Sequence of chain 1.D:
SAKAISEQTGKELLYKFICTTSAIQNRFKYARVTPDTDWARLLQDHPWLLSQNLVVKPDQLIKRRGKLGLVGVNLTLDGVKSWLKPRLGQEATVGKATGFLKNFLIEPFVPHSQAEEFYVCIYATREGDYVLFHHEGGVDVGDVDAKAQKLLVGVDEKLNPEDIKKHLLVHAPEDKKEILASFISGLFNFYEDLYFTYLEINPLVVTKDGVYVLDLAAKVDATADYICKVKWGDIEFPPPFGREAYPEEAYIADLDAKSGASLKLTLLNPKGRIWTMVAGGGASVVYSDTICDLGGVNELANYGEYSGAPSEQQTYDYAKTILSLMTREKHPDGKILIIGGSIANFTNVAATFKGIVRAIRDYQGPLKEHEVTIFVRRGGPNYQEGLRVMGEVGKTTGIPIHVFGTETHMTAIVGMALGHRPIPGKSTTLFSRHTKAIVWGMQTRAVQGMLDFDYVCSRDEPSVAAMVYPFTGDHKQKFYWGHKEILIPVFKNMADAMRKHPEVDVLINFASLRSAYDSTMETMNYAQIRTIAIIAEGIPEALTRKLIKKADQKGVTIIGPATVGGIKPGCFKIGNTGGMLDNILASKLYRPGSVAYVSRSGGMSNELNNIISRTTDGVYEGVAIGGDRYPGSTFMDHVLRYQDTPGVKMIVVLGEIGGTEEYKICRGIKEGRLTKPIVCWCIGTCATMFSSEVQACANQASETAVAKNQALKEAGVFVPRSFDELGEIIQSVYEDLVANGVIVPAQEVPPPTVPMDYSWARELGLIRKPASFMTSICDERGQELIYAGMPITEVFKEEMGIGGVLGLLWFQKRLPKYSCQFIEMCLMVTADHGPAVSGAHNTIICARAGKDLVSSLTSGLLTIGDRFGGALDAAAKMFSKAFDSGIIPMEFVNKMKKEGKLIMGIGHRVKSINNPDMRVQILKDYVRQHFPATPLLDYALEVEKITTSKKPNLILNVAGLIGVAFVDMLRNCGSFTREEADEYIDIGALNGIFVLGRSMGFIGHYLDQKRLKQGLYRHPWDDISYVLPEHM

A protein and the small-molecule ligand that binds it are described below.
Small molecule (SMILES): CC(C)(COP(=O)(O)OP(=O)(O)OC[C@H]1O[C@@H](n2cnc3c(N)ncnc32)[C@H](O)[C@@H]1OP(=O)(O)O)[C@@H](O)C(=O)NCCC(=O)NCCSC(=O)C[C@@](O)(CC(=O)O)C(=O)O

Binding-site contacts:
Ligand atom O15 contacts residue VAL626 of chain 1.B at 3.1 Å.
Ligand atom O18 contacts residue THR348 of chain 1.B at 3.2 Å (h-bond).
Ligand atom C10 contacts residue LEU969 of chain 1.D at 3.4 Å (hydrophobic).
Ligand atom O10 contacts residue SER574 of chain 1.B at 2.9 Å (h-bond).
Ligand atom O18 contacts residue ASN346 of chain 1.B at 2.7 Å (h-bond).
Ligand atom P2 contacts residue SER574 of chain 1.B at 3.3 Å.
Ligand atom O10 contacts residue SER577 of chain 1.B at 3.2 Å (h-bond).
Ligand atom O11 contacts residue LYS1017 of chain 1.D at 2.3 Å (salt-bridge).
Ligand atom O18 contacts residue PHE347 of chain 1.B at 2.9 Å (h-bond).
Ligand atom O16 contacts residue ALA280 of chain 1.B at 3.4 Å.
Ligand atom O7 contacts residue LEU1021 of chain 1.D at 3.1 Å.
Ligand atom N1 contacts residue LEU1021 of chain 1.D at 3.4 Å.
Ligand atom C26 contacts residue ASN346 of chain 1.B at 3.4 Å.
Ligand atom O11 contacts residue LYS964 of chain 1.D at 2.4 Å (salt-bridge).
Ligand atom C20 contacts residue PHE347 of chain 1.B at 3.4 Å (hydrophobic).
Ligand atom P2 contacts residue LYS1017 of chain 1.D at 3.1 Å.
Ligand atom O17 contacts residue ALA345 of chain 1.B at 3.1 Å.
Ligand atom O18 contacts residue ALA345 of chain 1.B at 3.4 Å.
Ligand atom N3 contacts residue ILE970 of chain 1.D at 3.1 Å (h-bond).
Ligand atom O3 contacts residue LYS1018 of chain 1.D at 2.9 Å.
Ligand atom N4 contacts residue COA1 of chain 1.S at 3.0 Å (h-bond).
Ligand atom C17 contacts residue PHE347 of chain 1.B at 3.4 Å (hydrophobic).
Ligand atom N4 contacts residue ILE973 of chain 1.D at 2.7 Å (h-bond).
Ligand atom O20 contacts residue THR348 of chain 1.B at 2.5 Å (h-bond).
Ligand atom O13 contacts residue GLU599 of chain 1.B at 2.6 Å (salt-bridge).
Ligand atom O16 contacts residue SER308 of chain 1.B at 3.3 Å.
Ligand atom C17 contacts residue ASN638 of chain 1.B at 3.4 Å.
Ligand atom C2 contacts residue GLN505 of chain 1.B at 3.3 Å.
Ligand atom C18 contacts residue PHE347 of chain 1.B at 3.4 Å (hydrophobic).
Ligand atom N6 contacts residue PHE347 of chain 1.B at 3.4 Å.
Ligand atom O16 contacts residue GLY281 of chain 1.B at 3.4 Å (h-bond).
Ligand atom O12 contacts residue SER574 of chain 1.B at 2.5 Å (h-bond).
Ligand atom O14 contacts residue ASN638 of chain 1.B at 3.4 Å (h-bond).
Ligand atom O12 contacts residue ARG576 of chain 1.B at 2.5 Å (salt-bridge).
Ligand atom O16 contacts residue TYR307 of chain 1.B at 3.3 Å (h-bond).
Ligand atom O17 contacts residue ARG379 of chain 1.B at 2.7 Å (salt-bridge).
Ligand atom O4 contacts residue LYS1018 of chain 1.D at 3.4 Å (salt-bridge).
Ligand atom O19 contacts residue ASN346 of chain 1.B at 3.4 Å (h-bond).
Ligand atom O9 contacts residue LYS1017 of chain 1.D at 3.2 Å (salt-bridge).
Ligand atom C contacts residue PHE572 of chain 1.B at 3.4 Å (hydrophobic).

Sequence of chain 1.B:
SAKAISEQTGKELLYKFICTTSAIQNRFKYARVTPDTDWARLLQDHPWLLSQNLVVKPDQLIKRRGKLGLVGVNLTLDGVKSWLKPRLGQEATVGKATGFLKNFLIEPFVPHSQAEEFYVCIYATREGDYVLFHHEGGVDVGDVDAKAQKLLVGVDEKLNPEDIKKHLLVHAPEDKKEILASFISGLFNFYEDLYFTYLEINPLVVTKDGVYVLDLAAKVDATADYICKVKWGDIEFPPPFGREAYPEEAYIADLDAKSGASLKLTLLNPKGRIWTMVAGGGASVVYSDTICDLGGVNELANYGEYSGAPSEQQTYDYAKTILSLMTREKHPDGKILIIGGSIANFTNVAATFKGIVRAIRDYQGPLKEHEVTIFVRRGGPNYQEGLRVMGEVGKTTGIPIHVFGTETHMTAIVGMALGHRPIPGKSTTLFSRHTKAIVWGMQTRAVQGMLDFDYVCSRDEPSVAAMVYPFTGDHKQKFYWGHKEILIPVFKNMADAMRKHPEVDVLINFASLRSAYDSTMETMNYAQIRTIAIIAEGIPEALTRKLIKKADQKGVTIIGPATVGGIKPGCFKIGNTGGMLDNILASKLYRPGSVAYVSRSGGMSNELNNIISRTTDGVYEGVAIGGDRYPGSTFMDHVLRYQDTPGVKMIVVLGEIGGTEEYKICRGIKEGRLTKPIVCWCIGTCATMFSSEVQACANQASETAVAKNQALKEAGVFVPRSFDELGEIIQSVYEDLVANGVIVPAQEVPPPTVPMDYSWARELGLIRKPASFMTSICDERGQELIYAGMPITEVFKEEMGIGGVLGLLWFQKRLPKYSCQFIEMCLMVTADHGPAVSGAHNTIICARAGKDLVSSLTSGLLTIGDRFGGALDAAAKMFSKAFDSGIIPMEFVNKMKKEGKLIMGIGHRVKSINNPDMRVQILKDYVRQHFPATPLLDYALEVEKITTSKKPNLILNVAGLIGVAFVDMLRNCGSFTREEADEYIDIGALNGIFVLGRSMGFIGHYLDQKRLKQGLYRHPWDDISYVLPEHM